Binding-site contacts:
Ligand atom C4 contacts residue LEU98 of chain 1.A at 4.2 Å (hydrophobic).
Ligand atom C3 contacts residue LEU94 of chain 1.A at 4.1 Å (hydrophobic).
Ligand atom C6 contacts residue LEU98 of chain 1.A at 3.9 Å (hydrophobic).
Ligand atom C3 contacts residue GLU60 of chain 1.A at 3.1 Å.
Ligand atom C2 contacts residue ALA57 of chain 1.A at 4.2 Å (hydrophobic).
Ligand atom C6 contacts residue PHE111 of chain 1.A at 4.1 Å (hydrophobic).
Ligand atom C8 contacts residue LEU91 of chain 1.A at 4.1 Å (hydrophobic).
Ligand atom C6 contacts residue MET95 of chain 1.A at 3.7 Å (hydrophobic).
Ligand atom C12 contacts residue LEU53 of chain 1.A at 4.0 Å (hydrophobic).
Ligand atom C7 contacts residue PHE111 of chain 1.A at 4.1 Å (hydrophobic).
Ligand atom O17 contacts residue MET50 of chain 1.A at 3.5 Å.
Ligand atom C16 contacts residue ILE131 of chain 1.A at 4.1 Å (hydrophobic).
Ligand atom O17 contacts residue LEU232 of chain 1.A at 3.6 Å.
Ligand atom C1 contacts residue ALA57 of chain 1.A at 3.9 Å (hydrophobic).
Ligand atom O17 contacts residue GLY228 of chain 1.A at 4.1 Å.
Ligand atom C1 contacts residue LEU53 of chain 1.A at 3.5 Å (hydrophobic).
Ligand atom C11 contacts residue LEU53 of chain 1.A at 4.0 Å (hydrophobic).
Ligand atom C16 contacts residue HIS231 of chain 1.A at 3.4 Å.
Ligand atom C4 contacts residue PHE111 of chain 1.A at 4.2 Å (hydrophobic).
Ligand atom C2 contacts residue LEU56 of chain 1.A at 4.0 Å (hydrophobic).
Ligand atom C7 contacts residue MET95 of chain 1.A at 4.1 Å (hydrophobic).
Ligand atom O3 contacts residue GLU60 of chain 1.A at 2.4 Å (salt-bridge).
Ligand atom C5 contacts residue PHE111 of chain 1.A at 3.8 Å (hydrophobic).
Ligand atom C15 contacts residue GLY228 of chain 1.A at 4.2 Å.
Ligand atom C10 contacts residue PHE111 of chain 1.A at 3.9 Å (hydrophobic).
Ligand atom C4 contacts residue LEU94 of chain 1.A at 3.8 Å (hydrophobic).
Ligand atom O3 contacts residue ARG101 of chain 1.A at 3.1 Å (salt-bridge).
Ligand atom C2 contacts residue GLU60 of chain 1.A at 3.1 Å.
Ligand atom O3 contacts residue LEU94 of chain 1.A at 4.0 Å.
Ligand atom C17 contacts residue MET50 of chain 1.A at 4.1 Å (hydrophobic).
Ligand atom C18 contacts residue GLY228 of chain 1.A at 4.0 Å.
Ligand atom C18 contacts residue LEU232 of chain 1.A at 4.1 Å (hydrophobic).
Ligand atom C3 contacts residue ARG101 of chain 1.A at 4.1 Å.
Ligand atom O17 contacts residue HIS231 of chain 1.A at 2.8 Å (h-bond).
Ligand atom C16 contacts residue MET128 of chain 1.A at 4.1 Å (hydrophobic).
Ligand atom C17 contacts residue HIS231 of chain 1.A at 3.4 Å.
Ligand atom C17 contacts residue MET128 of chain 1.A at 4.2 Å (hydrophobic).
Ligand atom C16 contacts residue GLY228 of chain 1.A at 4.0 Å.
Ligand atom C15 contacts residue ILE131 of chain 1.A at 4.2 Å (hydrophobic).
Ligand atom C2 contacts residue LEU53 of chain 1.A at 4.1 Å (hydrophobic).

A protein and the small-molecule ligand that binds it are described below.
Small molecule (SMILES): C[C@]12CC[C@@H]3c4ccc(O)cc4CC[C@H]3[C@@H]1CC[C@@H]2O

Sequence of chain 1.A:
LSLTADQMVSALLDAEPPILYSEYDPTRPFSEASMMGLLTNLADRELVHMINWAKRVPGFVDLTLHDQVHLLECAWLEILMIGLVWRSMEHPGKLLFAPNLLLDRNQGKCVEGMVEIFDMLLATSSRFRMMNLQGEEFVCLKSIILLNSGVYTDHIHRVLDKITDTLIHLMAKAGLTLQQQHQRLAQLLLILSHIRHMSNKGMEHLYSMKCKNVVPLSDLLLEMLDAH